Sequence of chain 1.C:
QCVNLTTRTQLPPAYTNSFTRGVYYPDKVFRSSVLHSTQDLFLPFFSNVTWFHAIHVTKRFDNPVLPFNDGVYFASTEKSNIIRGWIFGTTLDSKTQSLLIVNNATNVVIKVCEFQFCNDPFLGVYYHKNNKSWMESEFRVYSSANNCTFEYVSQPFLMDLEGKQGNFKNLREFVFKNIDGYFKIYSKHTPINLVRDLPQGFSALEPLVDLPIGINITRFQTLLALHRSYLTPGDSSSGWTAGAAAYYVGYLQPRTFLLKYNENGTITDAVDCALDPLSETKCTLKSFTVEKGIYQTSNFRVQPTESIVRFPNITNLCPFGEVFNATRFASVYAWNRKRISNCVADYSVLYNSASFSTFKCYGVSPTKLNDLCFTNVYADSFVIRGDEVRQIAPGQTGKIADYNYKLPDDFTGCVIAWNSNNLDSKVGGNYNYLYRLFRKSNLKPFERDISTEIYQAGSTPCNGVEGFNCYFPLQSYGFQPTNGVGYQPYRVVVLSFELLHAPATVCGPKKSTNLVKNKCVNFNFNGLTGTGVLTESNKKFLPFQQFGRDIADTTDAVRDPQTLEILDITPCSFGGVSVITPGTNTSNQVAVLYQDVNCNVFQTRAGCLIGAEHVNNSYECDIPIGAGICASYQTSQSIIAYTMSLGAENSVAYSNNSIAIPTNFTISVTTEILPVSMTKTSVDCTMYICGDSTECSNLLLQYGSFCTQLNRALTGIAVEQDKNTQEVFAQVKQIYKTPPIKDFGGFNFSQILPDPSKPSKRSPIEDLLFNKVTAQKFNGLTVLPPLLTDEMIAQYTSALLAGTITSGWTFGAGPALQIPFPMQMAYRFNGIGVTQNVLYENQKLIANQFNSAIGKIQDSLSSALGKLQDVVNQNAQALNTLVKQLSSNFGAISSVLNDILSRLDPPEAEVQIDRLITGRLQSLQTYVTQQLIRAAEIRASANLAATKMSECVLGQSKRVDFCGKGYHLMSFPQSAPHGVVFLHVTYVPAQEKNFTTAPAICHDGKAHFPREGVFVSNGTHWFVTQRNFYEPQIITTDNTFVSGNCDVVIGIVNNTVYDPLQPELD

Binding-site contacts:
Ligand atom O6 contacts residue GLN804 of chain 1.C at 2.7 Å (h-bond).
Ligand atom C5 contacts residue SER803 of chain 1.C at 3.9 Å.
Ligand atom O5 contacts residue SER803 of chain 1.C at 3.7 Å.
Ligand atom C5 contacts residue GLN804 of chain 1.C at 3.5 Å.
Ligand atom C3 contacts residue ASN801 of chain 1.C at 3.8 Å.
Ligand atom C4 contacts residue ASN801 of chain 1.C at 4.2 Å.
Ligand atom C7 contacts residue ASN801 of chain 1.C at 3.3 Å.
Ligand atom C8 contacts residue ASN801 of chain 1.C at 4.2 Å.
Ligand atom C1 contacts residue SER803 of chain 1.C at 3.3 Å.
Ligand atom C6 contacts residue GLN804 of chain 1.C at 3.3 Å.
Ligand atom O7 contacts residue ASN801 of chain 1.C at 3.3 Å (h-bond).
Ligand atom C5 contacts residue ASN801 of chain 1.C at 3.7 Å.
Ligand atom C1 contacts residue ASN801 of chain 1.C at 1.4 Å.
Ligand atom C2 contacts residue SER803 of chain 1.C at 4.4 Å.
Ligand atom N2 contacts residue ASN801 of chain 1.C at 2.9 Å (h-bond).
Ligand atom O5 contacts residue ASN801 of chain 1.C at 2.4 Å (h-bond).
Ligand atom C2 contacts residue ASN801 of chain 1.C at 2.5 Å.
Ligand atom O5 contacts residue GLN804 of chain 1.C at 3.8 Å.

The small molecule below binds the protein below.
Small molecule (SMILES): CC(=O)N[C@H]1[C@H](O[C@H]2[C@H](O)[C@@H](NC(C)=O)CO[C@@H]2CO)O[C@H](CO)[C@@H](O)[C@@H]1O